Binding-site contacts:
Ligand atom C4 contacts residue THR4979 of chain 1.B at 4.0 Å.
Ligand atom C5 contacts residue CYS4958 of chain 1.B at 4.1 Å (hydrophobic).
Ligand atom C6 contacts residue LEU4985 of chain 1.B at 3.8 Å (hydrophobic).
Ligand atom C8 contacts residue THR4979 of chain 1.B at 3.2 Å.
Ligand atom O2' contacts residue MET4954 of chain 1.B at 3.8 Å.
Ligand atom PB contacts residue LYS4211 of chain 1.B at 4.2 Å.
Ligand atom PB contacts residue MG1 of chain 1.J at 3.4 Å.
Ligand atom N6 contacts residue LEU4985 of chain 1.B at 3.3 Å (h-bond).
Ligand atom O1B contacts residue MG1 of chain 1.J at 4.3 Å.
Ligand atom N6 contacts residue CYS4958 of chain 1.B at 4.0 Å.
Ligand atom O2' contacts residue GLU4955 of chain 1.B at 4.1 Å.
Ligand atom N9 contacts residue THR4979 of chain 1.B at 4.0 Å.
Ligand atom O2B contacts residue MG1 of chain 1.J at 2.2 Å.
Ligand atom PG contacts residue MG1 of chain 1.J at 2.7 Å.
Ligand atom C3B contacts residue MG1 of chain 1.J at 3.6 Å.
Ligand atom N1 contacts residue ASN4984 of chain 1.B at 3.0 Å (h-bond).
Ligand atom N6 contacts residue HIS4983 of chain 1.B at 3.2 Å (h-bond).
Ligand atom O1B contacts residue LYS4211 of chain 1.B at 3.5 Å.
Ligand atom O2' contacts residue PHE4975 of chain 1.B at 4.1 Å.
Ligand atom O1A contacts residue LYS4214 of chain 1.B at 3.3 Å (salt-bridge).
Ligand atom O3G contacts residue MG1 of chain 1.J at 2.4 Å.
Ligand atom C6 contacts residue ASN4984 of chain 1.B at 3.3 Å.
Ligand atom N1 contacts residue LEU4985 of chain 1.B at 2.8 Å.
Ligand atom C6 contacts residue THR4979 of chain 1.B at 3.9 Å.
Ligand atom C3B contacts residue LYS4211 of chain 1.B at 3.4 Å.
Ligand atom C2 contacts residue LEU4985 of chain 1.B at 3.4 Å (hydrophobic).
Ligand atom C1' contacts residue MET4954 of chain 1.B at 4.0 Å (hydrophobic).
Ligand atom N6 contacts residue ILE4960 of chain 1.B at 4.3 Å.
Ligand atom C6 contacts residue CYS4958 of chain 1.B at 4.1 Å (hydrophobic).
Ligand atom O4' contacts residue MET4954 of chain 1.B at 4.3 Å.
Ligand atom O2G contacts residue MG1 of chain 1.J at 4.0 Å.
Ligand atom C5 contacts residue THR4979 of chain 1.B at 3.3 Å.
Ligand atom O1G contacts residue MG1 of chain 1.J at 2.2 Å.
Ligand atom C2 contacts residue ASN4984 of chain 1.B at 3.7 Å.
Ligand atom N7 contacts residue CYS4958 of chain 1.B at 4.0 Å.
Ligand atom O1B contacts residue ARG4215 of chain 1.B at 3.5 Å (salt-bridge).
Ligand atom N3 contacts residue MET4954 of chain 1.B at 4.3 Å.
Ligand atom N6 contacts residue ASN4984 of chain 1.B at 2.8 Å.
Ligand atom N7 contacts residue THR4979 of chain 1.B at 3.0 Å.
Ligand atom N6 contacts residue THR4979 of chain 1.B at 4.1 Å.

This small molecule binds to this protein.
Small molecule (SMILES): Nc1ncnc2c1ncn2[C@@H]1O[C@H](CO[P](=O)(O)O[P](=O)(O)CP(=O)(O)O)[C@@H](O)[C@H]1O

Sequence of chain 1.B:
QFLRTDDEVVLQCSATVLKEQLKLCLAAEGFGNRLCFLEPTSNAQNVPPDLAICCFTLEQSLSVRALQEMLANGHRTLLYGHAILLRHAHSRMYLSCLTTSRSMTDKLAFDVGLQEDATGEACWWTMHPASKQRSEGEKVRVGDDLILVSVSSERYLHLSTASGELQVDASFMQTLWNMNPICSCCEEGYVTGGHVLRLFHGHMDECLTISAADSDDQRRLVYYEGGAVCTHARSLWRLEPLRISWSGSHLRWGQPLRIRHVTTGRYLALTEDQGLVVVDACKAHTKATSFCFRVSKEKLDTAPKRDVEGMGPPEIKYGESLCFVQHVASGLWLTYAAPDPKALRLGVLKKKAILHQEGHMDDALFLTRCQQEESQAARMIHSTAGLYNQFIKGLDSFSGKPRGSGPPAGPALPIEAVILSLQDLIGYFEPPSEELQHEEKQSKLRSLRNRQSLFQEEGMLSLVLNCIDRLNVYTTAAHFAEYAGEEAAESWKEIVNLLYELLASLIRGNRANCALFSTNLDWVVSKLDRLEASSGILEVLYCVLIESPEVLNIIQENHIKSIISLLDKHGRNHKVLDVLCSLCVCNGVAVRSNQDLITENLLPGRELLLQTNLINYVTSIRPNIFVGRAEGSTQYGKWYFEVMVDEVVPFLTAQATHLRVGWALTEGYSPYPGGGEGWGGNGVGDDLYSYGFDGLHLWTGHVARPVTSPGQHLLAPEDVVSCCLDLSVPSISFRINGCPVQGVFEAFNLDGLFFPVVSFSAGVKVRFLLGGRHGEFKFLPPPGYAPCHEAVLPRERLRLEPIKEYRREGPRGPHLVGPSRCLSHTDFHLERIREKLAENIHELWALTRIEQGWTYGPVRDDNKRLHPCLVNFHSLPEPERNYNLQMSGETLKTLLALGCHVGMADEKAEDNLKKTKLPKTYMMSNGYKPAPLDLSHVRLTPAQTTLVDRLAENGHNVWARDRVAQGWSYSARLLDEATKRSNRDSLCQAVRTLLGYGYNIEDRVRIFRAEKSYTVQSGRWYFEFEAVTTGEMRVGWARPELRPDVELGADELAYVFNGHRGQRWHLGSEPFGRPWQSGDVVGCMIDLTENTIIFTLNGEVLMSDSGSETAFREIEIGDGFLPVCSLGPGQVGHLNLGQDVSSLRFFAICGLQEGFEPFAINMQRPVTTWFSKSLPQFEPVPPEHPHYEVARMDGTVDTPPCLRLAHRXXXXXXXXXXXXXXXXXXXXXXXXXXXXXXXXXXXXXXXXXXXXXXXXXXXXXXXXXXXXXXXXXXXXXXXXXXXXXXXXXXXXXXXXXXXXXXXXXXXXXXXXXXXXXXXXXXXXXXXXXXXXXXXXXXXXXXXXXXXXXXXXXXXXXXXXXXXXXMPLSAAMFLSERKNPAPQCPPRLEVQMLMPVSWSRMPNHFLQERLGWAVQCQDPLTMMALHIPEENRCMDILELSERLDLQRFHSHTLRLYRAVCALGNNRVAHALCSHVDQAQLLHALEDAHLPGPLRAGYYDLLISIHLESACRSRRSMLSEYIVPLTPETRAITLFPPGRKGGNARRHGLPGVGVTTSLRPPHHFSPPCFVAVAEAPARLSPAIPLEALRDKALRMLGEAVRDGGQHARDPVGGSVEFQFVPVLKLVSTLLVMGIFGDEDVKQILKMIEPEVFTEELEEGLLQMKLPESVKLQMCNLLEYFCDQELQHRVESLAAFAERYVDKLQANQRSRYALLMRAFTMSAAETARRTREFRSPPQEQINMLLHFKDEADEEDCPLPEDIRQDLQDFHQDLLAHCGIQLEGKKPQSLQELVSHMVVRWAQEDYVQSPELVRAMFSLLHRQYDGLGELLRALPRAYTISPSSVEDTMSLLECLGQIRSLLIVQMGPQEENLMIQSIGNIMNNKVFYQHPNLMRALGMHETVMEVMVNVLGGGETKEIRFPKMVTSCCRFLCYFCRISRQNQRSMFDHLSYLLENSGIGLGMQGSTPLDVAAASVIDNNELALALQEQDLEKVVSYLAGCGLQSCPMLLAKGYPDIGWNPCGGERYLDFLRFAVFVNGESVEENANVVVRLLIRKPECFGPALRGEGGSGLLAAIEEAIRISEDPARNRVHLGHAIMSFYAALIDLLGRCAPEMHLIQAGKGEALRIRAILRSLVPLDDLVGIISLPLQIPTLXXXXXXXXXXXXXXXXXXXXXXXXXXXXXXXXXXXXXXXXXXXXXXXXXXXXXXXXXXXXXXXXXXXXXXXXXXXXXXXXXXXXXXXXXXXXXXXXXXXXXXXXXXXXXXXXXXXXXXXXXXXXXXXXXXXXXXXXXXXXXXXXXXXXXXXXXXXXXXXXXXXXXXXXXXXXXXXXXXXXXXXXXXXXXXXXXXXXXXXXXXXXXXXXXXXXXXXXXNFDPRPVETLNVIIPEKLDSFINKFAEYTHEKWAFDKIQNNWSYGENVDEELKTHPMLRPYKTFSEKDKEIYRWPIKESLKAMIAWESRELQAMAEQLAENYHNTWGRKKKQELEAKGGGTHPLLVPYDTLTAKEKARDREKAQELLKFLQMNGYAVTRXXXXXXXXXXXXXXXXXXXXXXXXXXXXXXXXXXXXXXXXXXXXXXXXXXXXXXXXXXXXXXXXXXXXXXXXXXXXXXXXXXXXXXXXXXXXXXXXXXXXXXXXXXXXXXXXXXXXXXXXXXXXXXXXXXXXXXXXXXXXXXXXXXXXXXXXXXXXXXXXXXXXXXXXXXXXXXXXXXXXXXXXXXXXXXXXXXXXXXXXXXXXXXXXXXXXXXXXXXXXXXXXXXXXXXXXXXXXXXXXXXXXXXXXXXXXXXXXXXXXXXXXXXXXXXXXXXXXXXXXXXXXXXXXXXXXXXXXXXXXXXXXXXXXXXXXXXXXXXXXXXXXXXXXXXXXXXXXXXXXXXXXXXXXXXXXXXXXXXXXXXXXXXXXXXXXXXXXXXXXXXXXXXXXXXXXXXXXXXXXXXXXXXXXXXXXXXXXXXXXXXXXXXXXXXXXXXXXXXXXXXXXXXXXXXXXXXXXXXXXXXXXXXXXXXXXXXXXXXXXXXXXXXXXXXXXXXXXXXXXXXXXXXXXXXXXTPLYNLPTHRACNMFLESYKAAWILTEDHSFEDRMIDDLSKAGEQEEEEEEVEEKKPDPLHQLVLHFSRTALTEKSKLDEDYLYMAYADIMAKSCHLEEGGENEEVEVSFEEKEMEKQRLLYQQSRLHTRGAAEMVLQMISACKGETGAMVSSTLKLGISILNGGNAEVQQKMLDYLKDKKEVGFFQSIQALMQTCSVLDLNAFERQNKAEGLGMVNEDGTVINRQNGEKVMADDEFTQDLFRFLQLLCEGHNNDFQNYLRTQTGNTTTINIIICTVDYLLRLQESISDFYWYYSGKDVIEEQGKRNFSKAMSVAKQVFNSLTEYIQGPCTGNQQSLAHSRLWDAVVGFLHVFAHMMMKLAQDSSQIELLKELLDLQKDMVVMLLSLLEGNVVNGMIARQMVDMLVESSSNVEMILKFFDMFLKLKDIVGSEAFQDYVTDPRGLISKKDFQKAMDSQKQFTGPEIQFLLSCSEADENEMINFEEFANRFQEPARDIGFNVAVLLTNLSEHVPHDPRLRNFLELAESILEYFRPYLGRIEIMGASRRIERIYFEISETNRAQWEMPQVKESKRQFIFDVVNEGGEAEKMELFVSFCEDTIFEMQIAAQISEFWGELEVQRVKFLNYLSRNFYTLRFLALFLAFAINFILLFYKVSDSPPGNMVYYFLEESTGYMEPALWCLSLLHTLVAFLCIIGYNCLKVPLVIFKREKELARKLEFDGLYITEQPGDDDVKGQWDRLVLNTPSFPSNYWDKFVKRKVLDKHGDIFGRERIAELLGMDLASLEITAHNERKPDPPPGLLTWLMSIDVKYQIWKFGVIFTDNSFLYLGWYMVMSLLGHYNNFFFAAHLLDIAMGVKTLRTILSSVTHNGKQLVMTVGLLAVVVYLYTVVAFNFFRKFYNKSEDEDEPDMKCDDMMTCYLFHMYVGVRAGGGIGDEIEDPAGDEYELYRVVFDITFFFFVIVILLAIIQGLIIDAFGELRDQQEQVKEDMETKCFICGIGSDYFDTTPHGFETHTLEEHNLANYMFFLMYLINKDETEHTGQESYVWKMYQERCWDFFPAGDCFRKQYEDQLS